Binding-site contacts:
Ligand atom O7 contacts residue ASN1424 of chain 1.C at 3.2 Å (h-bond).
Ligand atom C1 contacts residue ASN1424 of chain 1.C at 1.3 Å.
Ligand atom C4 contacts residue ASN1424 of chain 1.C at 4.1 Å.
Ligand atom O7 contacts residue VAL1422 of chain 1.C at 4.4 Å.
Ligand atom C5 contacts residue ASN1424 of chain 1.C at 3.4 Å.
Ligand atom C3 contacts residue ASN1424 of chain 1.C at 3.8 Å.
Ligand atom C8 contacts residue VAL1422 of chain 1.C at 3.8 Å (hydrophobic).
Ligand atom C6 contacts residue ASN1424 of chain 1.C at 4.5 Å.
Ligand atom C7 contacts residue ASN1424 of chain 1.C at 3.7 Å.
Ligand atom C7 contacts residue SER1423 of chain 1.C at 3.8 Å.
Ligand atom N2 contacts residue SER1423 of chain 1.C at 3.6 Å.
Ligand atom N2 contacts residue VAL1422 of chain 1.C at 4.3 Å.
Ligand atom C7 contacts residue VAL1422 of chain 1.C at 4.0 Å (hydrophobic).
Ligand atom O5 contacts residue ASN1424 of chain 1.C at 2.1 Å (h-bond).
Ligand atom O7 contacts residue SER1423 of chain 1.C at 3.9 Å.
Ligand atom C2 contacts residue ASN1424 of chain 1.C at 2.5 Å.
Ligand atom N2 contacts residue ASN1424 of chain 1.C at 3.0 Å (h-bond).

The small molecule below binds the protein below.
Small molecule (SMILES): CC(=O)N[C@@H]1[C@@H](O)[C@H](O)[C@@H](CO)O[C@H]1O

Sequence of chain 1.C:
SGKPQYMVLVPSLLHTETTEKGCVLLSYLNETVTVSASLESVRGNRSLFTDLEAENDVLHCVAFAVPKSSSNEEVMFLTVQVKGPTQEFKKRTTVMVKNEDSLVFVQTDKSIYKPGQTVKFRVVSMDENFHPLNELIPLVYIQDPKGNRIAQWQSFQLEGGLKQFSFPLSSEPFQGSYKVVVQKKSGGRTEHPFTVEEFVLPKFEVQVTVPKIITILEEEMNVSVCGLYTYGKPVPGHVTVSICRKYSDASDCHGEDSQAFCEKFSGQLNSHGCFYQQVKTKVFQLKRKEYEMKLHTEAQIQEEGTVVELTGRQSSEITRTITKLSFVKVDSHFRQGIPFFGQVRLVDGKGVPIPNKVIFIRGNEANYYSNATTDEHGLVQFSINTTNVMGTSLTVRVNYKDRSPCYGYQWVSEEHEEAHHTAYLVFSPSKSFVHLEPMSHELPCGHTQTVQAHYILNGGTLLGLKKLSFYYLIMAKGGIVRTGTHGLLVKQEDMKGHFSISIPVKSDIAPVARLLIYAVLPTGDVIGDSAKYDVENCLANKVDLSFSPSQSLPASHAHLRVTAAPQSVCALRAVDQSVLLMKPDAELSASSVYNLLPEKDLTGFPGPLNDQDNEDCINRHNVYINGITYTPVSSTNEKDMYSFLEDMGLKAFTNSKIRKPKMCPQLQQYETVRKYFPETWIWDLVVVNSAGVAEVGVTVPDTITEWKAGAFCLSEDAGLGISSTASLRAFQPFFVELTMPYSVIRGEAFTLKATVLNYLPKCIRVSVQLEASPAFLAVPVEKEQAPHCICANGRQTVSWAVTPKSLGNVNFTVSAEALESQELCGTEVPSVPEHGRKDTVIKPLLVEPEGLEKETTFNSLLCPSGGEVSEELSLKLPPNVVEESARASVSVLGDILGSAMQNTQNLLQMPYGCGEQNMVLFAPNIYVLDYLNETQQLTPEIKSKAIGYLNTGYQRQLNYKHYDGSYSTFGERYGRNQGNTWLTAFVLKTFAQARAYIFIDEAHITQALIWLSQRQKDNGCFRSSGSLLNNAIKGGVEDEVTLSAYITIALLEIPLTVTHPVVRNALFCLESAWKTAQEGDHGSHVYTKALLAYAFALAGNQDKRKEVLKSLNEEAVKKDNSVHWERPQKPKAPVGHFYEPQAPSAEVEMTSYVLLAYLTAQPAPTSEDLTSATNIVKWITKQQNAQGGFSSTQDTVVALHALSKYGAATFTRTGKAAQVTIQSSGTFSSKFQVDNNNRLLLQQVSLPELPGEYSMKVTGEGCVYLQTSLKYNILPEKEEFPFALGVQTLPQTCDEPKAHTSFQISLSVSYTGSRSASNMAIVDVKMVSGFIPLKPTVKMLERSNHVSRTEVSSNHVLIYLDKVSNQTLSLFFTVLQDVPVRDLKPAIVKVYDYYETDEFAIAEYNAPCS